Sequence of chain 1.A:
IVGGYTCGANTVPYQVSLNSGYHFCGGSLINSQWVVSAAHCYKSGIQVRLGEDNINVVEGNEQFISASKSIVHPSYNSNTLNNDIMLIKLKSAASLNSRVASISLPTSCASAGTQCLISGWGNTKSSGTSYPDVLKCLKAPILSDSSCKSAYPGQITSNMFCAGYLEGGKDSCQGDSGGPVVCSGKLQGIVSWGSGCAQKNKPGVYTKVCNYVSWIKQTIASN

Binding-site contacts:
Ligand atom CAD contacts residue PHE24 of chain 1.A at 4.3 Å (hydrophobic).
Ligand atom OAE contacts residue LYS43 of chain 1.A at 4.0 Å.
Ligand atom CAB contacts residue HIS40 of chain 1.A at 3.4 Å.
Ligand atom CAB contacts residue CYS41 of chain 1.A at 3.4 Å (hydrophobic).
Ligand atom CAA contacts residue HIS40 of chain 1.A at 3.5 Å.
Ligand atom NAC contacts residue HIS40 of chain 1.A at 3.9 Å.
Ligand atom CAB contacts residue LYS43 of chain 1.A at 4.2 Å.
Ligand atom CAD contacts residue HIS40 of chain 1.A at 4.1 Å.
Ligand atom CAB contacts residue TYR42 of chain 1.A at 3.2 Å (hydrophobic).

This protein binds this small molecule.
Small molecule (SMILES): C[N+](C)(C)[O-]